Binding-site contacts:
Ligand atom CAD contacts residue SER347 of chain 1.A at 3.9 Å.
Ligand atom NAQ contacts residue PHE107 of chain 1.A at 3.7 Å.
Ligand atom CAD contacts residue PHE107 of chain 1.A at 3.5 Å (hydrophobic).
Ligand atom CAA contacts residue LEU358 of chain 1.A at 3.8 Å (hydrophobic).
Ligand atom NAS contacts residue PHE249 of chain 1.A at 4.0 Å.
Ligand atom SBB contacts residue HIS236 of chain 1.A at 4.0 Å.
Ligand atom NAY contacts residue LEU438 of chain 1.A at 3.9 Å.
Ligand atom OAF contacts residue HIS236 of chain 1.A at 4.0 Å.
Ligand atom CAJ contacts residue TYR234 of chain 1.A at 3.2 Å (hydrophobic).
Ligand atom SBB contacts residue PHE249 of chain 1.A at 4.0 Å.
Ligand atom CAC contacts residue LEU438 of chain 1.A at 3.3 Å (hydrophobic).
Ligand atom CAD contacts residue ARG106 of chain 1.A at 3.9 Å.
Ligand atom OAF contacts residue TYR362 of chain 1.A at 3.9 Å.
Ligand atom CAB contacts residue ASP100 of chain 1.A at 3.8 Å.
Ligand atom OAE contacts residue PHE249 of chain 1.A at 3.6 Å.
Ligand atom CAI contacts residue TYR362 of chain 1.A at 3.5 Å (hydrophobic).
Ligand atom NAP contacts residue PHE107 of chain 1.A at 3.8 Å.
Ligand atom OAF contacts residue ASN393 of chain 1.A at 2.8 Å (h-bond).
Ligand atom NAR contacts residue TYR234 of chain 1.A at 3.5 Å.
Ligand atom NBA contacts residue PHE107 of chain 1.A at 3.5 Å.
Ligand atom NBA contacts residue SER347 of chain 1.A at 3.6 Å (h-bond).
Ligand atom OAF contacts residue PHE249 of chain 1.A at 3.7 Å.
Ligand atom CAC contacts residue ASN184 of chain 1.A at 3.4 Å.
Ligand atom CAM contacts residue MYA1 of chain 1.D at 3.8 Å.
Ligand atom CAT contacts residue SER347 of chain 1.A at 3.5 Å.
Ligand atom CAA contacts residue PHE249 of chain 1.A at 4.0 Å (hydrophobic).
Ligand atom CAI contacts residue PHE107 of chain 1.A at 3.9 Å (hydrophobic).
Ligand atom NBA contacts residue PHE105 of chain 1.A at 3.9 Å.
Ligand atom CAC contacts residue THR220 of chain 1.A at 3.3 Å.
Ligand atom NAP contacts residue TYR234 of chain 1.A at 3.7 Å.
Ligand atom CAT contacts residue PHE105 of chain 1.A at 3.8 Å (hydrophobic).
Ligand atom CAM contacts residue THR220 of chain 1.A at 3.8 Å.
Ligand atom OAE contacts residue HIS236 of chain 1.A at 3.0 Å.
Ligand atom CAA contacts residue SER347 of chain 1.A at 3.8 Å.
Ligand atom CAD contacts residue VAL98 of chain 1.A at 3.2 Å (hydrophobic).
Ligand atom CAD contacts residue PHE105 of chain 1.A at 3.8 Å (hydrophobic).
Ligand atom NAQ contacts residue SER347 of chain 1.A at 2.7 Å (h-bond).
Ligand atom CAN contacts residue TYR234 of chain 1.A at 3.5 Å (hydrophobic).
Ligand atom NAQ contacts residue PHE105 of chain 1.A at 3.5 Å.
Ligand atom CAU contacts residue TYR234 of chain 1.A at 3.6 Å (hydrophobic).

Sequence of chain 1.A:
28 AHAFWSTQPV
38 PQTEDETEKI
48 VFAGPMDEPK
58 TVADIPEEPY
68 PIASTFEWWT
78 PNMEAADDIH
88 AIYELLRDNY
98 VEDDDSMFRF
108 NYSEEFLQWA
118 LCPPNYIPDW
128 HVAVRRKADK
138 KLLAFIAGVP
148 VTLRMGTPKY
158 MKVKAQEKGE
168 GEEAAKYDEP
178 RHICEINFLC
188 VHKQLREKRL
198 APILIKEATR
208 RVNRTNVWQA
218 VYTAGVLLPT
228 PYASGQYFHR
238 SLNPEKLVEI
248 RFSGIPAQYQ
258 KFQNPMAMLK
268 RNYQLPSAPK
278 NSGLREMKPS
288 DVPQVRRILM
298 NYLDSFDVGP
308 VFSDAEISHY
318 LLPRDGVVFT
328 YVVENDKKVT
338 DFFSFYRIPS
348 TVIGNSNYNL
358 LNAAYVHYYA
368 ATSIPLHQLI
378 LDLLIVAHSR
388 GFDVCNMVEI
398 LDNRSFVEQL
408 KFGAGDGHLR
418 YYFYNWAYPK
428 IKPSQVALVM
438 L

The small molecule below binds the protein below.
Small molecule (SMILES): Cc1nn(C)c(C)c1NS(=O)(=O)c1ccc(NCCN2CCN(C)CC2)nc1